Binding-site contacts:
Ligand atom O1A contacts residue ALA450 of chain 1.C at 3.1 Å (h-bond).
Ligand atom C1 contacts residue SER455 of chain 1.C at 2.5 Å.
Ligand atom C4 contacts residue SER455 of chain 1.C at 3.8 Å.
Ligand atom C2 contacts residue SER456 of chain 1.C at 3.8 Å.
Ligand atom C4 contacts residue SER456 of chain 1.C at 4.5 Å.
Ligand atom C3 contacts residue SER456 of chain 1.C at 3.6 Å.
Ligand atom C8 contacts residue SER455 of chain 1.C at 3.5 Å.
Ligand atom C3 contacts residue SER458 of chain 1.C at 3.5 Å.
Ligand atom C8 contacts residue ALA450 of chain 1.C at 4.5 Å (hydrophobic).
Ligand atom C5 contacts residue SER455 of chain 1.C at 3.7 Å.
Ligand atom O1B contacts residue SER458 of chain 1.C at 3.7 Å.
Ligand atom N5 contacts residue SER455 of chain 1.C at 4.1 Å.
Ligand atom C3 contacts residue GLY457 of chain 1.C at 4.3 Å.
Ligand atom O6 contacts residue SER455 of chain 1.C at 1.4 Å (h-bond).
Ligand atom O8 contacts residue SER455 of chain 1.C at 3.0 Å (h-bond).
Ligand atom C2 contacts residue SER458 of chain 1.C at 3.9 Å.
Ligand atom C7 contacts residue SER455 of chain 1.C at 3.7 Å.
Ligand atom O1B contacts residue ALA450 of chain 1.C at 4.3 Å.
Ligand atom C6 contacts residue SER456 of chain 1.C at 3.7 Å.
Ligand atom C1 contacts residue SER458 of chain 1.C at 4.2 Å.
Ligand atom O8 contacts residue ALA450 of chain 1.C at 3.3 Å.
Ligand atom O1A contacts residue SER455 of chain 1.C at 2.9 Å (h-bond).
Ligand atom O1B contacts residue SER455 of chain 1.C at 3.2 Å.
Ligand atom C2 contacts residue SER455 of chain 1.C at 1.4 Å.
Ligand atom C9 contacts residue ALA450 of chain 1.C at 4.5 Å (hydrophobic).
Ligand atom O6 contacts residue SER456 of chain 1.C at 3.8 Å.
Ligand atom C3 contacts residue SER455 of chain 1.C at 2.8 Å.
Ligand atom C6 contacts residue SER455 of chain 1.C at 2.8 Å.
Ligand atom C1 contacts residue ALA450 of chain 1.C at 3.9 Å (hydrophobic).

Sequence of chain 1.C:
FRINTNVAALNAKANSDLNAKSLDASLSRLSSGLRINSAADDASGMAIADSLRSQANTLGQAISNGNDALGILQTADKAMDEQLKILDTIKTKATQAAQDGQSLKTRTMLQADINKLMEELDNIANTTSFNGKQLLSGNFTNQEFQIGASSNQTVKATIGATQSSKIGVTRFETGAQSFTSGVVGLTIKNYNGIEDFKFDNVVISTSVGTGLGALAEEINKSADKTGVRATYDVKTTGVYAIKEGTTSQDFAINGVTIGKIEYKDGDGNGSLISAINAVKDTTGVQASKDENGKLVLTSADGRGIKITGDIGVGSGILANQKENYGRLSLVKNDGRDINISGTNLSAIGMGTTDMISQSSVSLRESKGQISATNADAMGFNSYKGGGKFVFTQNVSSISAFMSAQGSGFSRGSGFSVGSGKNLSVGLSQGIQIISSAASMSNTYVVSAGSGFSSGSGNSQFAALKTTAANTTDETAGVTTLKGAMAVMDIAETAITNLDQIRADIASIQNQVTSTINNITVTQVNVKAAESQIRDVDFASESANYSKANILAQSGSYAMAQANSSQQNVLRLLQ

This small molecule binds to this protein.
Small molecule (SMILES): C[C@H](O)[C@H](N)[C@@H]1O[C@](O)(C(=O)O)C[C@H](O)[C@@H]1N